Sequence of chain 1.C:
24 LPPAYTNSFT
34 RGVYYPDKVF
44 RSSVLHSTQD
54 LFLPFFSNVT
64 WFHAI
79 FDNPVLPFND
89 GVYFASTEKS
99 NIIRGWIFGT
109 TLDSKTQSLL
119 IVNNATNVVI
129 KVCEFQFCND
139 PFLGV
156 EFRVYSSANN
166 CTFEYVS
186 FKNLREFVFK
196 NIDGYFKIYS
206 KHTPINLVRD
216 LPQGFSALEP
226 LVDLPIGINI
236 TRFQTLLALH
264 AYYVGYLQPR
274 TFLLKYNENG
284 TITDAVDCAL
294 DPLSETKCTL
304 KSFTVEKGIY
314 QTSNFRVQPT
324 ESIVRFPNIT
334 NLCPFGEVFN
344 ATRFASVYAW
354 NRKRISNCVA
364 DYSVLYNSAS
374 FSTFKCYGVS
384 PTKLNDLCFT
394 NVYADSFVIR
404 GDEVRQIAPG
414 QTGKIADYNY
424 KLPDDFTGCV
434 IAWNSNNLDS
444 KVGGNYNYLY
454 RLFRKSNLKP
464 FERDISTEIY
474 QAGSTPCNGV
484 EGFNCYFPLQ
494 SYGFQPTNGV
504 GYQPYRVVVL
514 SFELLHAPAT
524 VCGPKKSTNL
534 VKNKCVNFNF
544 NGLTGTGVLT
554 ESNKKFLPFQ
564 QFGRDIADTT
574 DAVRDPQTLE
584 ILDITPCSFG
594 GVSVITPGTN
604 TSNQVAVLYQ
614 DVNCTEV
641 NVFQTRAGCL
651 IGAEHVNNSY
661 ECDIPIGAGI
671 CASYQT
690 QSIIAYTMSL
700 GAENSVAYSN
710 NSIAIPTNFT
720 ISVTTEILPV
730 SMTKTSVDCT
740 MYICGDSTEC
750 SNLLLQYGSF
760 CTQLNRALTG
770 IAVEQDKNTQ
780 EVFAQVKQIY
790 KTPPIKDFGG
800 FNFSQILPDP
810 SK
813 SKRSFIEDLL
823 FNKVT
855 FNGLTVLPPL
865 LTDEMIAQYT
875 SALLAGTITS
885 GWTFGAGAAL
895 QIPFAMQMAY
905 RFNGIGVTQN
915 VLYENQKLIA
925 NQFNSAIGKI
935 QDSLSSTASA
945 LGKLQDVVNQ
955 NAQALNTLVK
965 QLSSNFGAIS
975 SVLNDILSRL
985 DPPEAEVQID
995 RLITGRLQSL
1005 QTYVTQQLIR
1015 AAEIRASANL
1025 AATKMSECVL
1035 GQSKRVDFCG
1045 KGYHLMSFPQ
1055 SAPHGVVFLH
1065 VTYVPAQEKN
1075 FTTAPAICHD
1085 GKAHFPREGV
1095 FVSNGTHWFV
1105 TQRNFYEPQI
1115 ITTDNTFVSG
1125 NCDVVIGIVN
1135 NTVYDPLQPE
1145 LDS

Binding-site contacts:
Ligand atom C1 contacts residue ASN709 of chain 1.C at 1.4 Å.
Ligand atom O5 contacts residue ASP796 of chain 1.A at 3.2 Å (salt-bridge).
Ligand atom O5 contacts residue ASN709 of chain 1.C at 2.4 Å (h-bond).
Ligand atom C2 contacts residue ASN709 of chain 1.C at 2.5 Å.
Ligand atom N2 contacts residue ASN709 of chain 1.C at 2.9 Å (h-bond).
Ligand atom C8 contacts residue GLY1131 of chain 1.C at 3.8 Å.
Ligand atom O7 contacts residue ASN709 of chain 1.C at 3.3 Å (h-bond).
Ligand atom C1 contacts residue ASP796 of chain 1.A at 3.6 Å.
Ligand atom C3 contacts residue ASN709 of chain 1.C at 3.8 Å.
Ligand atom C8 contacts residue ASN709 of chain 1.C at 4.4 Å.
Ligand atom C5 contacts residue ASN709 of chain 1.C at 3.7 Å.
Ligand atom C4 contacts residue ASN709 of chain 1.C at 4.2 Å.
Ligand atom C7 contacts residue ASN709 of chain 1.C at 3.3 Å.

Sequence of chain 1.A:
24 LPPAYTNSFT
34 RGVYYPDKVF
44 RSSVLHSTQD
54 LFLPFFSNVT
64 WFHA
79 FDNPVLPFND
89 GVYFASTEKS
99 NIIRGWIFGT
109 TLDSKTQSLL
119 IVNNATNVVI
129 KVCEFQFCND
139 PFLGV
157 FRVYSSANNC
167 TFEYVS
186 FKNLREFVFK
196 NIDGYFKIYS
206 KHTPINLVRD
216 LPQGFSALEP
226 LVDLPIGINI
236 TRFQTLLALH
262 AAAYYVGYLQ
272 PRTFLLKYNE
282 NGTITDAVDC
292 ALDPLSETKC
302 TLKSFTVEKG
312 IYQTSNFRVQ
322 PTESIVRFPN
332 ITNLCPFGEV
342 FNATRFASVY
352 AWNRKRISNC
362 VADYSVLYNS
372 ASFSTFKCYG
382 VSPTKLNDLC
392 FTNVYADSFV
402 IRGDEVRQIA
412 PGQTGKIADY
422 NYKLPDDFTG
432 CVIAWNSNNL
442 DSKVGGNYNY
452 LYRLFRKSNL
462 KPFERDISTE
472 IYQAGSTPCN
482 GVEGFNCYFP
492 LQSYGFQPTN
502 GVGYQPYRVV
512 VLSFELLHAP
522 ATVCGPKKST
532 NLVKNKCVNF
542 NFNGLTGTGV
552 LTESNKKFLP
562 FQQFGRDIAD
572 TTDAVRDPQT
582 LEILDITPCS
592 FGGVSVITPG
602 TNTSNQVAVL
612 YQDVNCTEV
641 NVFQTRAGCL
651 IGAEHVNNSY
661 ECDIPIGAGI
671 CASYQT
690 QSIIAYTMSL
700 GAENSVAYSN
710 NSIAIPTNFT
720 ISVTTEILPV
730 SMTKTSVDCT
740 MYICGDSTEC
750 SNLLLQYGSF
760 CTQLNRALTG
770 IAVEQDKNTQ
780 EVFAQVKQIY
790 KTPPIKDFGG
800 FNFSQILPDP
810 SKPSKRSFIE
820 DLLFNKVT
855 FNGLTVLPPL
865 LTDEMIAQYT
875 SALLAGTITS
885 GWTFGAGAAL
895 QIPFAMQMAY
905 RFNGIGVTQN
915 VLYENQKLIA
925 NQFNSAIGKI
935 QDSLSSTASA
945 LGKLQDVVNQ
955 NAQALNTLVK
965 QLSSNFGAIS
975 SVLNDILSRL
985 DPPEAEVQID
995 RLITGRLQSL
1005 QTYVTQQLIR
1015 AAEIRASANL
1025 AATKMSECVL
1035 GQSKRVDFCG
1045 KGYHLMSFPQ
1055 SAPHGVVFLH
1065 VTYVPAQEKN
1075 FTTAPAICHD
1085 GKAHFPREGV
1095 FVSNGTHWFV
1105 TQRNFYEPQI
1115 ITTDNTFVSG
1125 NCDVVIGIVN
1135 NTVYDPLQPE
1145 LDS

This protein binds this small molecule.
Small molecule (SMILES): CC(=O)N[C@@H]1[C@@H](O)[C@H](O)[C@@H](CO)O[C@H]1O